This small molecule binds to this protein.
Small molecule (SMILES): O=C(O)C1=C[C@@H](O)[C@@H](O)[C@H](O)C1

Binding-site contacts:
Ligand atom O7 contacts residue GLN237 of chain 2.B at 3.1 Å (h-bond).
Ligand atom O2 contacts residue SER16 of chain 2.B at 2.6 Å (h-bond).
Ligand atom C6 contacts residue ASN63 of chain 2.B at 4.1 Å.
Ligand atom C1 contacts residue LEU234 of chain 2.B at 3.8 Å (hydrophobic).
Ligand atom C6 contacts residue GLN237 of chain 2.B at 3.7 Å.
Ligand atom O12 contacts residue ASN90 of chain 2.B at 2.8 Å (h-bond).
Ligand atom O7 contacts residue ASN63 of chain 2.B at 3.2 Å (h-bond).
Ligand atom O12 contacts residue GLN237 of chain 2.B at 3.8 Å.
Ligand atom C6 contacts residue ASN90 of chain 2.B at 4.1 Å.
Ligand atom O11 contacts residue LYS69 of chain 2.B at 2.6 Å (salt-bridge).
Ligand atom C1 contacts residue SER18 of chain 2.B at 3.5 Å.
Ligand atom C1 contacts residue THR65 of chain 2.B at 3.9 Å.
Ligand atom C9 contacts residue ASP105 of chain 2.B at 4.0 Å.
Ligand atom C10 contacts residue THR65 of chain 2.B at 3.7 Å.
Ligand atom O2 contacts residue SER18 of chain 2.B at 2.5 Å (h-bond).
Ligand atom O11 contacts residue VAL64 of chain 2.B at 3.9 Å.
Ligand atom O12 contacts residue LYS69 of chain 2.B at 2.8 Å (salt-bridge).
Ligand atom O7 contacts residue VAL64 of chain 2.B at 3.7 Å.
Ligand atom O12 contacts residue ASP105 of chain 2.B at 2.6 Å (salt-bridge).
Ligand atom C8 contacts residue ASN90 of chain 2.B at 3.7 Å.
Ligand atom C8 contacts residue GLN237 of chain 2.B at 3.5 Å.
Ligand atom C9 contacts residue LYS69 of chain 2.B at 3.5 Å.
Ligand atom C8 contacts residue LYS69 of chain 2.B at 3.6 Å.
Ligand atom O2 contacts residue LEU234 of chain 2.B at 4.0 Å.
Ligand atom O11 contacts residue THR65 of chain 2.B at 3.5 Å (h-bond).
Ligand atom C8 contacts residue ASP105 of chain 2.B at 3.5 Å.
Ligand atom C6 contacts residue THR65 of chain 2.B at 4.0 Å.
Ligand atom O3 contacts residue SER16 of chain 2.B at 3.6 Å.
Ligand atom C5 contacts residue THR65 of chain 2.B at 4.0 Å.
Ligand atom C9 contacts residue THR65 of chain 2.B at 4.1 Å.
Ligand atom C6 contacts residue VAL64 of chain 2.B at 3.6 Å (hydrophobic).
Ligand atom C1 contacts residue SER16 of chain 2.B at 3.5 Å.
Ligand atom C5 contacts residue GLN237 of chain 2.B at 3.8 Å.
Ligand atom O7 contacts residue ASN90 of chain 2.B at 3.2 Å (h-bond).
Ligand atom O12 contacts residue VAL64 of chain 2.B at 3.8 Å.
Ligand atom C4 contacts residue SER18 of chain 2.B at 4.0 Å.
Ligand atom O3 contacts residue LEU234 of chain 2.B at 4.0 Å.
Ligand atom C4 contacts residue THR65 of chain 2.B at 3.5 Å.
Ligand atom C4 contacts residue LEU234 of chain 2.B at 3.9 Å (hydrophobic).
Ligand atom C5 contacts residue SER18 of chain 2.B at 3.6 Å.

Sequence of chain 2.B:
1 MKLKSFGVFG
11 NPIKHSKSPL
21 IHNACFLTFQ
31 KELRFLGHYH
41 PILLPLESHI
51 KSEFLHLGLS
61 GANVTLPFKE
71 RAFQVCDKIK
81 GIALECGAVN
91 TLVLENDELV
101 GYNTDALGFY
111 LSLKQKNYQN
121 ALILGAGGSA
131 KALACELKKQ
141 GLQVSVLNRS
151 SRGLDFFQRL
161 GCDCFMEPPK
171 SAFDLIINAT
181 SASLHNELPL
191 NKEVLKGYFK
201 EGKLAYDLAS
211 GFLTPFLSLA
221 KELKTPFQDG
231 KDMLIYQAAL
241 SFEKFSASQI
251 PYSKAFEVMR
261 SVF